This small molecule binds to this protein.
Small molecule (SMILES): CC(=O)N[C@H]1[C@H](O[C@H]2[C@H](O)[C@@H](NC(C)=O)CO[C@@H]2CO)O[C@H](CO)[C@@H](O)[C@@H]1O

Binding-site contacts:
Ligand atom C5 contacts residue GLY156 of chain 9.A at 4.3 Å.
Ligand atom C7 contacts residue HIS149 of chain 9.A at 4.3 Å.
Ligand atom O6 contacts residue HIS158 of chain 9.A at 4.2 Å.
Ligand atom N2 contacts residue ASN153 of chain 9.A at 3.1 Å (h-bond).
Ligand atom O6 contacts residue HIS149 of chain 9.A at 3.2 Å.
Ligand atom C1 contacts residue ASN153 of chain 9.A at 1.4 Å.
Ligand atom N2 contacts residue HIS149 of chain 9.A at 4.3 Å.
Ligand atom C1 contacts residue HIS158 of chain 9.A at 4.1 Å.
Ligand atom C2 contacts residue HIS149 of chain 9.A at 3.5 Å.
Ligand atom O3 contacts residue HIS149 of chain 9.A at 4.0 Å.
Ligand atom C3 contacts residue HIS149 of chain 9.A at 4.0 Å.
Ligand atom C6 contacts residue GLY156 of chain 9.A at 4.0 Å.
Ligand atom C1 contacts residue HIS149 of chain 9.A at 3.5 Å.
Ligand atom O5 contacts residue HIS149 of chain 9.A at 3.6 Å.
Ligand atom C5 contacts residue HIS158 of chain 9.A at 4.4 Å.
Ligand atom C6 contacts residue HIS149 of chain 9.A at 4.3 Å.
Ligand atom C5 contacts residue HIS149 of chain 9.A at 3.6 Å.
Ligand atom C2 contacts residue ASN153 of chain 9.A at 2.6 Å.
Ligand atom C8 contacts residue ASN153 of chain 9.A at 4.4 Å.
Ligand atom O5 contacts residue HIS158 of chain 9.A at 3.4 Å.
Ligand atom C5 contacts residue THR155 of chain 9.A at 4.0 Å.
Ligand atom C8 contacts residue GLY102 of chain 55.A at 3.6 Å.
Ligand atom C5 contacts residue ASN153 of chain 9.A at 3.6 Å.
Ligand atom C4 contacts residue ASN153 of chain 9.A at 4.2 Å.
Ligand atom C3 contacts residue ASN153 of chain 9.A at 3.9 Å.
Ligand atom O5 contacts residue ASN153 of chain 9.A at 2.2 Å (h-bond).
Ligand atom C1 contacts residue THR155 of chain 9.A at 3.3 Å.
Ligand atom O5 contacts residue THR155 of chain 9.A at 3.4 Å (h-bond).
Ligand atom C6 contacts residue HIS158 of chain 9.A at 4.2 Å.
Ligand atom O5 contacts residue GLY156 of chain 9.A at 4.2 Å.
Ligand atom O4 contacts residue HIS149 of chain 9.A at 4.3 Å.
Ligand atom O7 contacts residue HIS149 of chain 9.A at 3.3 Å.
Ligand atom C4 contacts residue HIS149 of chain 9.A at 3.4 Å.
Ligand atom C7 contacts residue ASN153 of chain 9.A at 4.1 Å.

Sequence of chain 55.A:
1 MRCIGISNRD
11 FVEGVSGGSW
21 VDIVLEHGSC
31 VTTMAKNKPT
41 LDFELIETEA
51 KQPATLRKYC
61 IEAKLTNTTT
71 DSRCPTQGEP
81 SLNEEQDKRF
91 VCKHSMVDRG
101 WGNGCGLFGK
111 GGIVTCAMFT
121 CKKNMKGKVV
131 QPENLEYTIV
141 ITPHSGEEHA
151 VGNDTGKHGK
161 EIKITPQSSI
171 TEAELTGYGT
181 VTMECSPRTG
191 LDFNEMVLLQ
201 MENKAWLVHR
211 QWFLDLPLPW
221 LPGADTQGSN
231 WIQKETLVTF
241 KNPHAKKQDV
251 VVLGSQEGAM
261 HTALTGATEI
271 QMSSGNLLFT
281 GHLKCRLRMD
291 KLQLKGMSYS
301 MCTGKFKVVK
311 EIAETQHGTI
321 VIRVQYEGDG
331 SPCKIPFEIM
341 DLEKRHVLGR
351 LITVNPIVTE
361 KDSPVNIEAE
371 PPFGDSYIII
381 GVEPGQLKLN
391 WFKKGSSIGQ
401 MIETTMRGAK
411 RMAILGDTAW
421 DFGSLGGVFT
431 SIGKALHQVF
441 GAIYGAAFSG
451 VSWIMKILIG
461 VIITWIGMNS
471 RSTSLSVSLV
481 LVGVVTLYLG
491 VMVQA

Sequence of chain 9.A:
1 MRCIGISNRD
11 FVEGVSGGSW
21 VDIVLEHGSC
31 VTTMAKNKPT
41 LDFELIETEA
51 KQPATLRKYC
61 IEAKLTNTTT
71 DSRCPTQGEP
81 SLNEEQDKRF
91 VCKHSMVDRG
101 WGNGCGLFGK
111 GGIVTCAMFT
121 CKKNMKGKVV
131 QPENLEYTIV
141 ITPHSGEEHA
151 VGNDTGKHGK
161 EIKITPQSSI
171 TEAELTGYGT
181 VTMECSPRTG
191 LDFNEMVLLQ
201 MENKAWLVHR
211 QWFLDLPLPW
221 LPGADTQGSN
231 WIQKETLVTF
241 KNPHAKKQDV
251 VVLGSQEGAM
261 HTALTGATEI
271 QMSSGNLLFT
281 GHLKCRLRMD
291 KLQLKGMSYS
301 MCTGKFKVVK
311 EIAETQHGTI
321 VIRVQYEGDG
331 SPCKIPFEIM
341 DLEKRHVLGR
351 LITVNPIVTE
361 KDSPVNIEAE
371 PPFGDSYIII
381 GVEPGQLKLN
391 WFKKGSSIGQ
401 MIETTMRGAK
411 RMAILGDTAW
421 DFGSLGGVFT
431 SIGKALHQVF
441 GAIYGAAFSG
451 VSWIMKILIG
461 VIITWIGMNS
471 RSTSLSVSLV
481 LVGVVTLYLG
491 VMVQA